This protein binds this small molecule.
Small molecule (SMILES): O=C1c2ccccc2C(=O)c2c1cc(S(=O)(=O)N1CCNCC1)c(O)c2O

Sequence of chain 1.F:
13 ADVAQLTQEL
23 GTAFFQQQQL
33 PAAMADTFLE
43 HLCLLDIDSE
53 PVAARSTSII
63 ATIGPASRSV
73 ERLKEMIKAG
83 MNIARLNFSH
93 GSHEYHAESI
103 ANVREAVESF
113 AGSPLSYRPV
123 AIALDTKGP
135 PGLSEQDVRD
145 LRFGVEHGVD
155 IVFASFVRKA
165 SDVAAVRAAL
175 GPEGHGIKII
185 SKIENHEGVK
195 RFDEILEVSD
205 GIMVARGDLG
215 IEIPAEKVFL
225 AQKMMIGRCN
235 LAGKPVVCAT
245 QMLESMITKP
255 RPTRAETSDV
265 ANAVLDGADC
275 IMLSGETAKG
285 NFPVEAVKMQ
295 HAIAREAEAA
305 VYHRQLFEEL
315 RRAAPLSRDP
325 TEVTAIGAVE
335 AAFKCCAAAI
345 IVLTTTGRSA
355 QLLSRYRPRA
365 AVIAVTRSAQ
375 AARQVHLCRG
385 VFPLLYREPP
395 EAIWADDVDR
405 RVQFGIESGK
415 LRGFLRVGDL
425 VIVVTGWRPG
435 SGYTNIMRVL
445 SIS

Binding-site contacts:
Ligand atom C4 contacts residue ASN89 of chain 1.F at 3.5 Å.
Ligand atom C12 contacts residue PRO67 of chain 1.F at 3.6 Å (hydrophobic).
Ligand atom C16 contacts residue GLY93 of chain 1.F at 3.5 Å.
Ligand atom C3 contacts residue HIS92 of chain 1.F at 3.6 Å.
Ligand atom C2 contacts residue ASN89 of chain 1.F at 3.9 Å.
Ligand atom C8 contacts residue HIS92 of chain 1.F at 3.7 Å.
Ligand atom C6 contacts residue HIS92 of chain 1.F at 3.5 Å.
Ligand atom O2 contacts residue SER278 of chain 1.F at 3.0 Å.
Ligand atom C11 contacts residue HIS92 of chain 1.F at 3.5 Å.
Ligand atom C12 contacts residue HIS92 of chain 1.F at 3.4 Å.
Ligand atom O1 contacts residue ASN89 of chain 1.F at 3.1 Å (h-bond).
Ligand atom C13 contacts residue HIS92 of chain 1.F at 3.8 Å.
Ligand atom C5 contacts residue ARG87 of chain 1.F at 3.6 Å.
Ligand atom N contacts residue ASN89 of chain 1.F at 3.0 Å (h-bond).
Ligand atom C1 contacts residue ALA282 of chain 1.F at 3.8 Å (hydrophobic).
Ligand atom C5 contacts residue ASN89 of chain 1.F at 3.5 Å.
Ligand atom C4 contacts residue ARG87 of chain 1.F at 3.6 Å.
Ligand atom C9 contacts residue HIS92 of chain 1.F at 3.9 Å.
Ligand atom O5 contacts residue HIS92 of chain 1.F at 3.8 Å.
Ligand atom C13 contacts residue PRO67 of chain 1.F at 3.7 Å (hydrophobic).
Ligand atom C1 contacts residue HIS92 of chain 1.F at 3.7 Å.
Ligand atom C14 contacts residue PRO67 of chain 1.F at 3.7 Å (hydrophobic).
Ligand atom C7 contacts residue HIS92 of chain 1.F at 3.5 Å.
Ligand atom S contacts residue ASN89 of chain 1.F at 3.5 Å (h-bond).
Ligand atom C3 contacts residue ASN89 of chain 1.F at 3.8 Å.
Ligand atom O1 contacts residue ARG87 of chain 1.F at 2.9 Å (salt-bridge).
Ligand atom C17 contacts residue HIS92 of chain 1.F at 3.8 Å.
Ligand atom O3 contacts residue LYS283 of chain 1.F at 3.2 Å.
Ligand atom C6 contacts residue ALA282 of chain 1.F at 3.7 Å (hydrophobic).
Ligand atom C5 contacts residue SER278 of chain 1.F at 3.7 Å.
Ligand atom C16 contacts residue TYR97 of chain 1.F at 3.4 Å (hydrophobic).
Ligand atom C17 contacts residue GLY93 of chain 1.F at 3.7 Å.
Ligand atom O2 contacts residue GLY279 of chain 1.F at 2.8 Å (h-bond).
Ligand atom C10 contacts residue HIS92 of chain 1.F at 3.8 Å.
Ligand atom C2 contacts residue HIS92 of chain 1.F at 3.7 Å.
Ligand atom O2 contacts residue ALA282 of chain 1.F at 3.9 Å.
Ligand atom O1 contacts residue THR64 of chain 1.F at 3.1 Å.
Ligand atom C17 contacts residue TYR97 of chain 1.F at 3.6 Å (hydrophobic).
Ligand atom C contacts residue HIS92 of chain 1.F at 3.7 Å.
Ligand atom O4 contacts residue LYS283 of chain 1.F at 3.4 Å.